This small molecule binds to this protein.
Small molecule (SMILES): COc1cc(CCNC(=O)c2nc(C(C)(C)NC(=O)OCc3ccccc3)[nH]c(=O)c2O)ccn1

Binding-site contacts:
Ligand atom O04 contacts residue GLU120 of chain 6.A at 2.9 Å (salt-bridge).
Ligand atom O04 contacts residue MN1 of chain 6.D at 1.8 Å.
Ligand atom N01 contacts residue TYR44 of chain 6.A at 4.2 Å.
Ligand atom O02 contacts residue GLU81 of chain 6.A at 2.9 Å (salt-bridge).
Ligand atom O02 contacts residue MN1 of chain 6.C at 2.0 Å.
Ligand atom C09 contacts residue GLU81 of chain 6.A at 3.7 Å.
Ligand atom C08 contacts residue MN1 of chain 6.D at 4.2 Å.
Ligand atom C09 contacts residue MN1 of chain 6.C at 3.0 Å.
Ligand atom O04 contacts residue TYR131 of chain 6.A at 4.2 Å.
Ligand atom C05 contacts residue TYR44 of chain 6.A at 3.9 Å (hydrophobic).
Ligand atom O01 contacts residue TYR44 of chain 6.A at 3.8 Å.
Ligand atom O04 contacts residue ASP109 of chain 6.A at 3.9 Å.
Ligand atom O03 contacts residue HIS61 of chain 6.A at 3.2 Å.
Ligand atom C10 contacts residue GLU120 of chain 6.A at 3.2 Å.
Ligand atom O02 contacts residue ASP109 of chain 6.A at 4.1 Å.
Ligand atom C08 contacts residue GLU81 of chain 6.A at 4.0 Å.
Ligand atom C21 contacts residue TYR44 of chain 6.A at 3.8 Å (hydrophobic).
Ligand atom C10 contacts residue HIS61 of chain 6.A at 3.3 Å.
Ligand atom N03 contacts residue MN1 of chain 6.D at 3.9 Å.
Ligand atom O04 contacts residue ILE121 of chain 6.A at 2.6 Å (h-bond).
Ligand atom C09 contacts residue MN1 of chain 6.D at 2.8 Å.
Ligand atom O03 contacts residue MN1 of chain 6.C at 2.0 Å.
Ligand atom C09 contacts residue ASP109 of chain 6.A at 4.1 Å.
Ligand atom C10 contacts residue ILE121 of chain 6.A at 4.0 Å (hydrophobic).
Ligand atom C09 contacts residue HIS61 of chain 6.A at 3.5 Å.
Ligand atom C07 contacts residue MN1 of chain 6.C at 2.9 Å.
Ligand atom O03 contacts residue GLU120 of chain 6.A at 2.9 Å (salt-bridge).
Ligand atom O03 contacts residue GLU81 of chain 6.A at 3.1 Å (salt-bridge).
Ligand atom C10 contacts residue MN1 of chain 6.D at 2.6 Å.
Ligand atom O04 contacts residue HIS61 of chain 6.A at 2.5 Å (h-bond).
Ligand atom C01 contacts residue GLU46 of chain 6.A at 3.4 Å.
Ligand atom O03 contacts residue MN1 of chain 6.D at 2.2 Å.
Ligand atom O04 contacts residue GLY122 of chain 6.A at 4.1 Å.
Ligand atom C08 contacts residue MN1 of chain 6.C at 3.3 Å.
Ligand atom C04 contacts residue TYR44 of chain 6.A at 3.9 Å (hydrophobic).
Ligand atom C22 contacts residue TYR44 of chain 6.A at 3.8 Å (hydrophobic).
Ligand atom C09 contacts residue GLU120 of chain 6.A at 3.3 Å.
Ligand atom O03 contacts residue ASP109 of chain 6.A at 2.7 Å (salt-bridge).
Ligand atom C07 contacts residue GLU81 of chain 6.A at 3.7 Å.
Ligand atom N03 contacts residue HIS61 of chain 6.A at 4.2 Å.

Sequence of chain 6.A:
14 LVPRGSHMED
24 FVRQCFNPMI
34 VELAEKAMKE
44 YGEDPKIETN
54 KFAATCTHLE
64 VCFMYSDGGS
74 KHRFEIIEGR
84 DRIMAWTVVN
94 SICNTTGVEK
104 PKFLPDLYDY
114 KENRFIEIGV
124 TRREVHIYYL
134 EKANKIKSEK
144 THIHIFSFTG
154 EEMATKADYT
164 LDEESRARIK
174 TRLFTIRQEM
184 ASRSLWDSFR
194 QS